Sequence of chain 1.C:
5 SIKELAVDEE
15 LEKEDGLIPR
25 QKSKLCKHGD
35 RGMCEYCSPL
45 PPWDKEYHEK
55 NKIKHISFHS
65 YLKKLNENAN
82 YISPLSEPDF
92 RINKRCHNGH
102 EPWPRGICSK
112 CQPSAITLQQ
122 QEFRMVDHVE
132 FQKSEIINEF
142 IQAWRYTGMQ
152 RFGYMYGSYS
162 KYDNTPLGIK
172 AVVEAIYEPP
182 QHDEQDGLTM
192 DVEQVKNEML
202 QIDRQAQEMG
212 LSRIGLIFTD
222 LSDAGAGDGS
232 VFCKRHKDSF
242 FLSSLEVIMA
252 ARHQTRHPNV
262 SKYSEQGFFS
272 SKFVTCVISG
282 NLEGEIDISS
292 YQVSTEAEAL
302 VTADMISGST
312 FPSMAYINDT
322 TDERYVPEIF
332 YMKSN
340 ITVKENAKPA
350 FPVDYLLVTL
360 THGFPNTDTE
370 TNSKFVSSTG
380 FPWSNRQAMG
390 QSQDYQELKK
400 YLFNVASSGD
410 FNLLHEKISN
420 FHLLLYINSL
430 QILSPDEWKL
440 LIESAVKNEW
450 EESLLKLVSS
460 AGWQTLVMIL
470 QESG

A small-molecule ligand and the protein it binds are described below.
Small molecule (SMILES): OC[C@H]1O[C@H](O[C@H]2O[C@H](CO)[C@@H](O)[C@H](O)[C@H]2O)[C@H](O)[C@@H](O)[C@@H]1O

Binding-site contacts:
Ligand atom C4 contacts residue LEU21 of chain 1.C at 4.2 Å (hydrophobic).
Ligand atom O3 contacts residue ASP19 of chain 1.C at 3.5 Å (salt-bridge).
Ligand atom C3 contacts residue ASP19 of chain 1.C at 4.3 Å.
Ligand atom O4 contacts residue LEU21 of chain 1.C at 3.6 Å.
Ligand atom C6 contacts residue LEU21 of chain 1.C at 4.3 Å (hydrophobic).
Ligand atom O4 contacts residue ASP19 of chain 1.C at 3.0 Å (salt-bridge).
Ligand atom C4 contacts residue ASP19 of chain 1.C at 4.3 Å.